Sequence of chain 1.F:
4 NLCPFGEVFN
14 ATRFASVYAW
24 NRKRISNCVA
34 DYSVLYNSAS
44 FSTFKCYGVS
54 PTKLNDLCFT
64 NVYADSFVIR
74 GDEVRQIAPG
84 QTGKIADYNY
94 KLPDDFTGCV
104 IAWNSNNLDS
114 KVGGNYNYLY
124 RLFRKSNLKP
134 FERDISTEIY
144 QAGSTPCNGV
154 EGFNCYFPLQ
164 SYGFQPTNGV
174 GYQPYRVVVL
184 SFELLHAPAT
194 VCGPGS

This protein binds this small molecule.
Small molecule (SMILES): CC(=O)N[C@H]1[C@H](O[C@H]2[C@H](O)[C@@H](NC(C)=O)CO[C@@H]2CO)O[C@H](CO)[C@@H](O[C@@H]2O[C@H](CO)[C@@H](O)[C@H](O)[C@@H]2O)[C@@H]1O

Binding-site contacts:
Ligand atom C2 contacts residue ASN13 of chain 1.F at 2.5 Å.
Ligand atom C8 contacts residue PHE12 of chain 1.F at 3.7 Å (hydrophobic).
Ligand atom C5 contacts residue ASN13 of chain 1.F at 3.6 Å.
Ligand atom N2 contacts residue GLY9 of chain 1.F at 4.4 Å.
Ligand atom C7 contacts residue PHE8 of chain 1.F at 4.4 Å (hydrophobic).
Ligand atom O5 contacts residue ASN13 of chain 1.F at 2.3 Å (h-bond).
Ligand atom O7 contacts residue ASN13 of chain 1.F at 4.3 Å.
Ligand atom C8 contacts residue GLY9 of chain 1.F at 3.8 Å.
Ligand atom C8 contacts residue PHE8 of chain 1.F at 3.5 Å (hydrophobic).
Ligand atom C3 contacts residue ASN13 of chain 1.F at 3.8 Å.
Ligand atom O7 contacts residue PHE8 of chain 1.F at 4.4 Å.
Ligand atom C1 contacts residue ASN13 of chain 1.F at 1.4 Å.
Ligand atom C6 contacts residue VAL37 of chain 1.F at 3.8 Å (hydrophobic).
Ligand atom C7 contacts residue GLY9 of chain 1.F at 3.7 Å.
Ligand atom C4 contacts residue ASN13 of chain 1.F at 4.2 Å.
Ligand atom O6 contacts residue VAL37 of chain 1.F at 3.7 Å.
Ligand atom N2 contacts residue ASN13 of chain 1.F at 2.9 Å (h-bond).
Ligand atom C7 contacts residue ASN13 of chain 1.F at 3.9 Å.
Ligand atom O7 contacts residue GLY9 of chain 1.F at 3.5 Å.